A protein and the small-molecule ligand that binds it are described below.
Small molecule (SMILES): CC(=O)N[C@@H]1[C@@H](O)[C@H](O)[C@@H](CO)O[C@H]1O

Binding-site contacts:
Ligand atom O6 contacts residue SER284 of chain 32.H at 2.6 Å (h-bond).
Ligand atom O6 contacts residue ASN318 of chain 32.H at 2.6 Å (h-bond).
Ligand atom C6 contacts residue SER284 of chain 32.H at 3.5 Å.
Ligand atom C6 contacts residue ASN318 of chain 32.H at 3.2 Å.

Sequence of chain 32.H:
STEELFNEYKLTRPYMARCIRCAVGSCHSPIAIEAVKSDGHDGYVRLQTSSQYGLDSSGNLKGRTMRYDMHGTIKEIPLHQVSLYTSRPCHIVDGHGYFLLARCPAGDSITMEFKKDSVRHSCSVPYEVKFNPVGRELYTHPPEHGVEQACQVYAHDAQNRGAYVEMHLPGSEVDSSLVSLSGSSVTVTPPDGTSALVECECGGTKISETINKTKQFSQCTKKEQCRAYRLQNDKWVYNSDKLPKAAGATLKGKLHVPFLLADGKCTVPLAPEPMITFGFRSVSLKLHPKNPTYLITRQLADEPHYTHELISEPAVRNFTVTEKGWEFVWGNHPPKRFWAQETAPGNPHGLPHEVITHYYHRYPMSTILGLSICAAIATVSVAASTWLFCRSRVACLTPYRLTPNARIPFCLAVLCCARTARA